Sequence of chain 1.B:
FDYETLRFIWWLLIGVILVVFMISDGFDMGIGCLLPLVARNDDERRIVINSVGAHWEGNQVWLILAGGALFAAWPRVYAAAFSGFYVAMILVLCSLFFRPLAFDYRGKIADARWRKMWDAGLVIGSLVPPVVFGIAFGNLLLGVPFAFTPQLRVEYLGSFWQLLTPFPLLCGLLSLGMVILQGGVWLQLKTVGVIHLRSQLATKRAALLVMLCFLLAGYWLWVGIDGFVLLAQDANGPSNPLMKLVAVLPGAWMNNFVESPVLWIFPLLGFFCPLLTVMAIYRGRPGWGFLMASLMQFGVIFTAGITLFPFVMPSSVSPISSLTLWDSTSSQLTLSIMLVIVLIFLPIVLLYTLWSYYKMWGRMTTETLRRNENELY

Binding-site contacts:
Ligand atom C23 contacts residue PHE138 of chain 1.B at 3.7 Å (hydrophobic).
Ligand atom O5 contacts residue PHE215 of chain 1.B at 2.9 Å (h-bond).
Ligand atom C41 contacts residue PHE138 of chain 1.B at 3.5 Å (hydrophobic).
Ligand atom C37 contacts residue TRP75 of chain 1.B at 3.6 Å (hydrophobic).
Ligand atom C20 contacts residue MET23 of chain 1.B at 3.5 Å (hydrophobic).
Ligand atom C46 contacts residue TRP12 of chain 1.B at 3.5 Å (hydrophobic).
Ligand atom O4 contacts residue GLY219 of chain 1.B at 3.5 Å.
Ligand atom C5 contacts residue GLY219 of chain 1.B at 3.4 Å.
Ligand atom C2 contacts residue THR304 of chain 1.B at 3.5 Å.
Ligand atom C45 contacts residue GLY16 of chain 1.B at 3.6 Å.
Ligand atom C7 contacts residue ALA218 of chain 1.B at 3.7 Å (hydrophobic).
Ligand atom C15 contacts residue VAL301 of chain 1.B at 3.7 Å (hydrophobic).
Ligand atom C40 contacts residue TRP12 of chain 1.B at 3.4 Å (hydrophobic).
Ligand atom C1M contacts residue THR308 of chain 1.B at 3.2 Å.
Ligand atom O2 contacts residue THR308 of chain 1.B at 2.4 Å (h-bond).
Ligand atom C31 contacts residue ALA82 of chain 1.B at 3.7 Å (hydrophobic).
Ligand atom C43 contacts residue GLY306 of chain 1.B at 3.7 Å.
Ligand atom C20 contacts residue PHE134 of chain 1.B at 3.6 Å (hydrophobic).
Ligand atom C15 contacts residue MET179 of chain 1.B at 3.6 Å (hydrophobic).
Ligand atom O5 contacts residue ALA218 of chain 1.B at 3.7 Å.
Ligand atom C17 contacts residue PHE138 of chain 1.B at 3.5 Å (hydrophobic).
Ligand atom C4M contacts residue PRO268 of chain 1.B at 3.6 Å (hydrophobic).
Ligand atom C2 contacts residue THR308 of chain 1.B at 3.5 Å.
Ligand atom C45 contacts residue TRP12 of chain 1.B at 3.3 Å (hydrophobic).
Ligand atom C20 contacts residue SER176 of chain 1.B at 3.4 Å.
Ligand atom C40 contacts residue GLY306 of chain 1.B at 3.7 Å.
Ligand atom C25 contacts residue PHE22 of chain 1.B at 3.7 Å (hydrophobic).
Ligand atom O5 contacts residue GLY219 of chain 1.B at 2.9 Å (h-bond).
Ligand atom C42 contacts residue LEU19 of chain 1.B at 3.7 Å (hydrophobic).
Ligand atom C18 contacts residue GLY135 of chain 1.B at 3.4 Å.
Ligand atom C21 contacts residue ILE302 of chain 1.B at 3.6 Å (hydrophobic).
Ligand atom C4M contacts residue PHE215 of chain 1.B at 3.5 Å (hydrophobic).
Ligand atom C13 contacts residue VAL301 of chain 1.B at 3.4 Å (hydrophobic).
Ligand atom C44 contacts residue GLY16 of chain 1.B at 3.7 Å.
Ligand atom C15 contacts residue ILE302 of chain 1.B at 3.7 Å (hydrophobic).
Ligand atom C12 contacts residue ALA305 of chain 1.B at 3.6 Å (hydrophobic).
Ligand atom C1M contacts residue LEU222 of chain 1.B at 3.6 Å (hydrophobic).
Ligand atom O2 contacts residue THR304 of chain 1.B at 3.4 Å.
Ligand atom C3M contacts residue MET255 of chain 1.B at 3.6 Å (hydrophobic).
Ligand atom O2 contacts residue PHE258 of chain 1.B at 3.3 Å.

This protein binds this small molecule.
Small molecule (SMILES): COC1=C(OC)C(=O)C(CC=C(C)CC/C=C(\C)CC/C=C(\C)CC/C=C(\C)CC/C=C(\C)CC/C=C(\C)CC/C=C(\C)CCC=C(C)C)=C(C)C1=O